Sequence of chain 1.G:
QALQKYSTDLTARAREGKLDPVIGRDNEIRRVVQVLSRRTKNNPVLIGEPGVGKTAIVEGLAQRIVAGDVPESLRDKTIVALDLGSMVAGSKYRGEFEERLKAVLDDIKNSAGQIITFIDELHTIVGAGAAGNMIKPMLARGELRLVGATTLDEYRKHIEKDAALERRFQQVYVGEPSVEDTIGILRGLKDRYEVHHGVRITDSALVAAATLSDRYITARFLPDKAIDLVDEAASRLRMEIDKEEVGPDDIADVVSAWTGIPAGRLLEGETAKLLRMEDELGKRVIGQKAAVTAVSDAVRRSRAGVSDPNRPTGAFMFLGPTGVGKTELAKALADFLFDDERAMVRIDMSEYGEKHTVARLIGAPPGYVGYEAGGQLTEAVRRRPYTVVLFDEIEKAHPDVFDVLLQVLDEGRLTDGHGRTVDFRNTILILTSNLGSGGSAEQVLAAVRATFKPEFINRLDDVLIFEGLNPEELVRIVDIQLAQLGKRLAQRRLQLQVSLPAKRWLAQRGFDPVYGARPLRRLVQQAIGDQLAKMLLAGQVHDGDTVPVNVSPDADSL

Sequence of chain 1.A:
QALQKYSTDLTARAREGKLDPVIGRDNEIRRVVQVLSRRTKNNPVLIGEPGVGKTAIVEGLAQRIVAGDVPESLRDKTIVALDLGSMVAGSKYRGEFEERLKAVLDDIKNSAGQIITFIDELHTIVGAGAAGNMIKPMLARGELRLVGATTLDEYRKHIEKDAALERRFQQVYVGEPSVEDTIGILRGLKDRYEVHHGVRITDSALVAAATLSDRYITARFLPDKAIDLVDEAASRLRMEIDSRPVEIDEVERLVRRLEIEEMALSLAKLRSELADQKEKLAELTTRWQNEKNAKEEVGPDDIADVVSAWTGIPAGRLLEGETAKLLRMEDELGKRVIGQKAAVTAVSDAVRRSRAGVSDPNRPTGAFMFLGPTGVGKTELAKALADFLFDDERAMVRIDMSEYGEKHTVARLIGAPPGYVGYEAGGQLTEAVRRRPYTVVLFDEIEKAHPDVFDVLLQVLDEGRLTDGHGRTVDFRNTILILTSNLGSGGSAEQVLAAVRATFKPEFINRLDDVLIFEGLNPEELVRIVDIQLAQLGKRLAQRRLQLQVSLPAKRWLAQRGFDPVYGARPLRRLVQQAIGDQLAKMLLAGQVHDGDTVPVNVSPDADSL

Binding-site contacts:
Ligand atom C8 contacts residue ALA804 of chain 1.G at 3.6 Å (hydrophobic).
Ligand atom S1G contacts residue ARG746 of chain 1.A at 2.3 Å (salt-bridge).
Ligand atom C8 contacts residue VAL611 of chain 1.G at 3.5 Å (hydrophobic).
Ligand atom N1 contacts residue ILE573 of chain 1.G at 3.5 Å (h-bond).
Ligand atom C5' contacts residue ARG805 of chain 1.G at 3.8 Å.
Ligand atom C3' contacts residue ARG808 of chain 1.G at 3.5 Å.
Ligand atom C6 contacts residue ILE573 of chain 1.G at 3.4 Å (hydrophobic).
Ligand atom PA contacts residue THR614 of chain 1.G at 3.7 Å.
Ligand atom O2G contacts residue ASN721 of chain 1.G at 3.5 Å (h-bond).
Ligand atom C2' contacts residue ARG808 of chain 1.G at 3.4 Å.
Ligand atom C2 contacts residue ARG571 of chain 1.G at 3.4 Å.
Ligand atom PG contacts residue ASN721 of chain 1.G at 3.6 Å.
Ligand atom O1B contacts residue LYS613 of chain 1.G at 3.0 Å.
Ligand atom O1B contacts residue THR614 of chain 1.G at 2.7 Å (h-bond).
Ligand atom O2A contacts residue GLY612 of chain 1.G at 3.7 Å.
Ligand atom N6 contacts residue ILE573 of chain 1.G at 2.3 Å (h-bond).
Ligand atom C2' contacts residue GLU615 of chain 1.G at 3.8 Å.
Ligand atom O3' contacts residue ARG808 of chain 1.G at 2.6 Å (salt-bridge).
Ligand atom N7 contacts residue VAL611 of chain 1.G at 2.8 Å (h-bond).
Ligand atom O2B contacts residue LYS613 of chain 1.G at 3.6 Å.
Ligand atom PB contacts residue LYS613 of chain 1.G at 3.8 Å.
Ligand atom O2B contacts residue GLY610 of chain 1.G at 3.1 Å (h-bond).
Ligand atom O5' contacts residue ARG805 of chain 1.G at 3.4 Å (salt-bridge).
Ligand atom O2B contacts residue VAL611 of chain 1.G at 2.6 Å (h-bond).
Ligand atom O3G contacts residue ASN721 of chain 1.G at 2.7 Å (h-bond).
Ligand atom O4' contacts residue ALA804 of chain 1.G at 3.8 Å.
Ligand atom O2A contacts residue LYS613 of chain 1.G at 3.8 Å.
Ligand atom O2B contacts residue GLY612 of chain 1.G at 3.0 Å (h-bond).
Ligand atom O2' contacts residue ARG808 of chain 1.G at 2.3 Å (salt-bridge).
Ligand atom O2G contacts residue THR614 of chain 1.G at 3.5 Å (h-bond).
Ligand atom N1 contacts residue ARG571 of chain 1.G at 3.5 Å (salt-bridge).
Ligand atom O2A contacts residue GLU615 of chain 1.G at 3.1 Å (salt-bridge).
Ligand atom O1A contacts residue ASP697 of chain 1.A at 3.7 Å.
Ligand atom C3' contacts residue GLU615 of chain 1.G at 3.5 Å.
Ligand atom PB contacts residue GLY610 of chain 1.G at 3.6 Å.
Ligand atom O3' contacts residue GLU615 of chain 1.G at 3.8 Å.
Ligand atom O2A contacts residue THR614 of chain 1.G at 3.1 Å (h-bond).
Ligand atom O1A contacts residue THR614 of chain 1.G at 3.3 Å.
Ligand atom N9 contacts residue ALA804 of chain 1.G at 3.8 Å.
Ligand atom O3B contacts residue GLY610 of chain 1.G at 3.0 Å (h-bond).

This small molecule binds to this protein.
Small molecule (SMILES): Nc1ncnc2c1ncn2[C@@H]1O[C@H](COP(=O)(O)OP(=O)(O)OP(O)(O)=S)[C@@H](O)[C@H]1O